Sequence of chain 1.A:
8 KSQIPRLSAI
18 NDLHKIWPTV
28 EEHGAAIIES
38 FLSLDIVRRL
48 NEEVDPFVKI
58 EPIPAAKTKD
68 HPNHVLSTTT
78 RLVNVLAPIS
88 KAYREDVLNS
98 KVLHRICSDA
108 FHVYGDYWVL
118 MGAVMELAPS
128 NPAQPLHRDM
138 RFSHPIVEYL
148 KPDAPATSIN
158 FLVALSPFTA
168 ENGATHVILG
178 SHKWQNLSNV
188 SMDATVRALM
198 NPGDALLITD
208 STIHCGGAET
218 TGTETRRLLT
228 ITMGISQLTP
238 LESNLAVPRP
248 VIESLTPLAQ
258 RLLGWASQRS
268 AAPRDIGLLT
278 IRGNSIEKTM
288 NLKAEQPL

Binding-site contacts:
Ligand atom O5 contacts residue HIS134 of chain 1.A at 3.4 Å (h-bond).
Ligand atom O1 contacts residue HIS134 of chain 1.A at 3.4 Å (h-bond).
Ligand atom C3 contacts residue NI1 of chain 1.B at 4.4 Å.
Ligand atom O5 contacts residue HIS211 of chain 1.A at 3.2 Å (h-bond).
Ligand atom C2 contacts residue HIS211 of chain 1.A at 4.3 Å.
Ligand atom O1 contacts residue NI1 of chain 1.B at 2.2 Å (h-bond).
Ligand atom O5 contacts residue GLN131 of chain 1.A at 3.2 Å (h-bond).
Ligand atom C2 contacts residue NI1 of chain 1.B at 2.9 Å.
Ligand atom C5 contacts residue ARG223 of chain 1.A at 3.6 Å.
Ligand atom C2 contacts residue HIS134 of chain 1.A at 4.1 Å.
Ligand atom O2 contacts residue MET122 of chain 1.A at 3.4 Å.
Ligand atom C3 contacts residue MET122 of chain 1.A at 4.1 Å (hydrophobic).
Ligand atom O2 contacts residue NI1 of chain 1.B at 4.2 Å.
Ligand atom O3 contacts residue ARG223 of chain 1.A at 3.0 Å (salt-bridge).
Ligand atom O5 contacts residue NI1 of chain 1.B at 2.2 Å (h-bond).
Ligand atom O2 contacts residue LEU73 of chain 1.A at 4.1 Å.
Ligand atom O5 contacts residue ASP136 of chain 1.A at 4.3 Å.
Ligand atom C1 contacts residue GLN131 of chain 1.A at 3.5 Å.
Ligand atom C3 contacts residue GLN131 of chain 1.A at 3.4 Å.
Ligand atom O1 contacts residue GLN131 of chain 1.A at 4.3 Å.
Ligand atom O2 contacts residue GLN131 of chain 1.A at 3.0 Å (h-bond).
Ligand atom C4 contacts residue GLN131 of chain 1.A at 3.8 Å.
Ligand atom C5 contacts residue GLY213 of chain 1.A at 3.4 Å.
Ligand atom C1 contacts residue NI1 of chain 1.B at 3.0 Å.
Ligand atom C2 contacts residue GLN131 of chain 1.A at 3.1 Å.
Ligand atom O4 contacts residue ARG223 of chain 1.A at 3.0 Å (salt-bridge).
Ligand atom C1 contacts residue MET122 of chain 1.A at 4.4 Å (hydrophobic).
Ligand atom O4 contacts residue LEU124 of chain 1.A at 4.4 Å.
Ligand atom C5 contacts residue THR172 of chain 1.A at 3.8 Å.
Ligand atom O3 contacts residue THR172 of chain 1.A at 2.6 Å (h-bond).
Ligand atom O1 contacts residue ASP136 of chain 1.A at 3.3 Å (salt-bridge).
Ligand atom O4 contacts residue LEU225 of chain 1.A at 3.6 Å.
Ligand atom O3 contacts residue LEU225 of chain 1.A at 3.8 Å.
Ligand atom C5 contacts residue LEU225 of chain 1.A at 3.7 Å (hydrophobic).
Ligand atom C4 contacts residue THR172 of chain 1.A at 4.0 Å.
Ligand atom O3 contacts residue GLY213 of chain 1.A at 3.7 Å.
Ligand atom O3 contacts residue PHE165 of chain 1.A at 4.3 Å.
Ligand atom C4 contacts residue GLY213 of chain 1.A at 3.7 Å.
Ligand atom C1 contacts residue HIS134 of chain 1.A at 4.0 Å.
Ligand atom O4 contacts residue GLY213 of chain 1.A at 3.5 Å.

The small molecule below binds the protein below.
Small molecule (SMILES): O=C(O)CCC(=O)C(=O)O